This small molecule binds to this protein.
Small molecule (SMILES): Nc1ncnc2c1ncn2[C@@H]1O[C@H](CO[P](=O)(S)OP(=O)(O)OP(=O)(O)O)[C@@H](O)[C@H]1O

Binding-site contacts:
Ligand atom N6 contacts residue GLY16 of chain 1.B at 3.7 Å.
Ligand atom PA contacts residue HIS17 of chain 1.B at 3.6 Å.
Ligand atom O3' contacts residue GLY102 of chain 1.B at 3.1 Å (h-bond).
Ligand atom C4 contacts residue ARG193 of chain 1.B at 3.6 Å.
Ligand atom O2' contacts residue GLY102 of chain 1.B at 3.1 Å.
Ligand atom C5 contacts residue GLY16 of chain 1.B at 3.6 Å.
Ligand atom O2A contacts residue TYR10 of chain 1.B at 2.8 Å (h-bond).
Ligand atom O2G contacts residue ALA210 of chain 1.B at 2.9 Å (h-bond).
Ligand atom O4' contacts residue HIS20 of chain 1.B at 3.3 Å.
Ligand atom N9 contacts residue ARG193 of chain 1.B at 3.4 Å (salt-bridge).
Ligand atom C2 contacts residue ARG193 of chain 1.B at 3.4 Å.
Ligand atom C2' contacts residue ARG193 of chain 1.B at 3.5 Å.
Ligand atom O2A contacts residue HIS17 of chain 1.B at 3.3 Å (h-bond).
Ligand atom N1 contacts residue VAL194 of chain 1.B at 3.1 Å (h-bond).
Ligand atom O3' contacts residue HIS20 of chain 1.B at 3.6 Å.
Ligand atom O1B contacts residue ARG193 of chain 1.B at 2.9 Å (salt-bridge).
Ligand atom O2' contacts residue ASN168 of chain 1.B at 3.2 Å (h-bond).
Ligand atom C4 contacts residue GLY16 of chain 1.B at 3.7 Å.
Ligand atom N7 contacts residue HIS14 of chain 1.B at 3.6 Å.
Ligand atom C8 contacts residue ARG193 of chain 1.B at 3.2 Å.
Ligand atom O1B contacts residue ASN168 of chain 1.B at 3.6 Å.
Ligand atom O2G contacts residue HIS14 of chain 1.B at 3.0 Å (h-bond).
Ligand atom O3B contacts residue HIS17 of chain 1.B at 3.7 Å.
Ligand atom O2G contacts residue SER209 of chain 1.B at 3.5 Å.
Ligand atom O3A contacts residue HIS17 of chain 1.B at 3.2 Å (h-bond).
Ligand atom C1' contacts residue HIS20 of chain 1.B at 3.5 Å.
Ligand atom C8 contacts residue HIS17 of chain 1.B at 3.6 Å.
Ligand atom N7 contacts residue ARG193 of chain 1.B at 3.4 Å (salt-bridge).
Ligand atom O3' contacts residue PHE101 of chain 1.B at 3.6 Å.
Ligand atom O2' contacts residue ARG193 of chain 1.B at 3.1 Å (salt-bridge).
Ligand atom N1 contacts residue ARG193 of chain 1.B at 3.5 Å.
Ligand atom C4' contacts residue HIS20 of chain 1.B at 3.6 Å.
Ligand atom N3 contacts residue ILE191 of chain 1.B at 3.7 Å.
Ligand atom C5' contacts residue HIS17 of chain 1.B at 3.7 Å.
Ligand atom C5 contacts residue ARG193 of chain 1.B at 3.6 Å.
Ligand atom O2A contacts residue GLU9 of chain 1.B at 2.8 Å (salt-bridge).
Ligand atom O3G contacts residue ALA210 of chain 1.B at 3.6 Å.
Ligand atom O5' contacts residue HIS17 of chain 1.B at 3.3 Å.
Ligand atom O1A contacts residue ARG193 of chain 1.B at 2.9 Å (salt-bridge).
Ligand atom N6 contacts residue VAL194 of chain 1.B at 2.9 Å (h-bond).

Sequence of chain 1.B:
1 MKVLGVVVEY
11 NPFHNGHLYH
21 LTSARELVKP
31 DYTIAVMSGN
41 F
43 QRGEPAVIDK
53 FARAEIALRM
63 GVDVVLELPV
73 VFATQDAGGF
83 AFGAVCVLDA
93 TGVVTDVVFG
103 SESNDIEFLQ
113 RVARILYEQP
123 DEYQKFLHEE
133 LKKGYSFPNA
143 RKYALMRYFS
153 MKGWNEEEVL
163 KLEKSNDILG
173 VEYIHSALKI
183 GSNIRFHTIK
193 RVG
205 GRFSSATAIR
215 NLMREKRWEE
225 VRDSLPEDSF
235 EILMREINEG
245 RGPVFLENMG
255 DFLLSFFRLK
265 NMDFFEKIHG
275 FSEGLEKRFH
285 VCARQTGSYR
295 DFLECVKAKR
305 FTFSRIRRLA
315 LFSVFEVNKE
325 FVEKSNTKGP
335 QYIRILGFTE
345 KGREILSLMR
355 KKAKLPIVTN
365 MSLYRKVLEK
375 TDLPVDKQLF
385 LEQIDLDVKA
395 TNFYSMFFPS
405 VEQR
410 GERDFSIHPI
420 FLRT